Sequence of chain 1.B:
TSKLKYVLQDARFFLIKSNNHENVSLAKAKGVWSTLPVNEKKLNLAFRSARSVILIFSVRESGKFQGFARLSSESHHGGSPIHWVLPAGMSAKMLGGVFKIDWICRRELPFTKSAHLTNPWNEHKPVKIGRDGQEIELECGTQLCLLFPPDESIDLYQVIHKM

A protein and the small-molecule ligand that binds it are described below.
Small molecule (SMILES): CNc1nc(Cl)nc2c1ncn2-c1cccc(C(=O)O)c1

Binding-site contacts:
Ligand atom N20 contacts residue SER35 of chain 1.B at 3.7 Å.
Ligand atom N03 contacts residue ASN24 of chain 1.B at 3.1 Å (h-bond).
Ligand atom N09 contacts residue ASP133 of chain 1.B at 3.6 Å.
Ligand atom C02 contacts residue ASN20 of chain 1.B at 3.7 Å.
Ligand atom C02 contacts residue SER19 of chain 1.B at 3.7 Å.
Ligand atom C06 contacts residue ASN24 of chain 1.B at 3.9 Å.
Ligand atom CL01 contacts residue ASN21 of chain 1.B at 2.8 Å.
Ligand atom CL01 contacts residue PRO88 of chain 1.B at 3.8 Å.
Ligand atom C04 contacts residue TRP34 of chain 1.B at 3.7 Å (hydrophobic).
Ligand atom N09 contacts residue LYS18 of chain 1.B at 3.5 Å (salt-bridge).
Ligand atom N20 contacts residue THR36 of chain 1.B at 3.8 Å.
Ligand atom C06 contacts residue TRP34 of chain 1.B at 3.8 Å (hydrophobic).
Ligand atom N03 contacts residue SER19 of chain 1.B at 4.2 Å.
Ligand atom N20 contacts residue ASP133 of chain 1.B at 3.9 Å.
Ligand atom N20 contacts residue LEU96 of chain 1.B at 4.0 Å.
Ligand atom C19 contacts residue THR36 of chain 1.B at 4.0 Å.
Ligand atom CL01 contacts residue ASN24 of chain 1.B at 3.3 Å.
Ligand atom C07 contacts residue LEU96 of chain 1.B at 4.2 Å (hydrophobic).
Ligand atom N21 contacts residue ASN20 of chain 1.B at 3.3 Å (h-bond).
Ligand atom N21 contacts residue SER19 of chain 1.B at 3.9 Å.
Ligand atom C02 contacts residue ASN24 of chain 1.B at 3.6 Å.
Ligand atom C10 contacts residue ASP133 of chain 1.B at 3.8 Å.
Ligand atom C04 contacts residue SER35 of chain 1.B at 3.8 Å.
Ligand atom C07 contacts residue SER35 of chain 1.B at 4.1 Å.
Ligand atom C07 contacts residue TRP34 of chain 1.B at 4.1 Å (hydrophobic).
Ligand atom C19 contacts residue LYS18 of chain 1.B at 4.0 Å.
Ligand atom C19 contacts residue ASP133 of chain 1.B at 2.9 Å.
Ligand atom C10 contacts residue LYS18 of chain 1.B at 3.7 Å.
Ligand atom C04 contacts residue LEU96 of chain 1.B at 4.1 Å (hydrophobic).
Ligand atom CL01 contacts residue ASN20 of chain 1.B at 3.3 Å.
Ligand atom C06 contacts residue SER35 of chain 1.B at 3.3 Å.
Ligand atom C06 contacts residue LEU96 of chain 1.B at 4.1 Å (hydrophobic).
Ligand atom C06 contacts residue TRP85 of chain 1.B at 3.4 Å (hydrophobic).
Ligand atom N05 contacts residue TRP34 of chain 1.B at 3.5 Å.
Ligand atom CL01 contacts residue SER19 of chain 1.B at 3.5 Å.
Ligand atom C08 contacts residue LYS18 of chain 1.B at 3.8 Å.
Ligand atom N05 contacts residue SER35 of chain 1.B at 2.6 Å (h-bond).
Ligand atom N21 contacts residue LYS18 of chain 1.B at 4.2 Å.
Ligand atom N03 contacts residue TRP34 of chain 1.B at 4.0 Å.
Ligand atom N05 contacts residue LEU96 of chain 1.B at 3.6 Å.